Binding-site contacts:
Ligand atom O contacts residue ILE85 of chain 1.B at 4.4 Å.
Ligand atom NE contacts residue NDP1 of chain 1.H at 4.0 Å.
Ligand atom CG contacts residue THR303 of chain 1.B at 4.3 Å.
Ligand atom O contacts residue ASN274 of chain 1.B at 2.8 Å (h-bond).
Ligand atom O contacts residue LYS89 of chain 1.B at 3.1 Å (salt-bridge).
Ligand atom CG contacts residue GLN84 of chain 1.B at 4.0 Å.
Ligand atom CD contacts residue LEU428 of chain 1.B at 3.6 Å (hydrophobic).
Ligand atom CA contacts residue SER430 of chain 1.B at 4.2 Å.
Ligand atom O contacts residue PHE277 of chain 1.B at 4.3 Å.
Ligand atom OXT contacts residue ILE85 of chain 1.B at 3.8 Å.
Ligand atom NE contacts residue GLN84 of chain 1.B at 3.9 Å.
Ligand atom C contacts residue ILE85 of chain 1.B at 4.3 Å (hydrophobic).
Ligand atom C contacts residue PHE277 of chain 1.B at 3.7 Å (hydrophobic).
Ligand atom CG contacts residue PHE277 of chain 1.B at 4.2 Å (hydrophobic).
Ligand atom CA contacts residue PHE277 of chain 1.B at 3.4 Å (hydrophobic).
Ligand atom N contacts residue ASP269 of chain 1.B at 4.4 Å.
Ligand atom NE contacts residue ASN304 of chain 1.B at 3.7 Å.
Ligand atom CG contacts residue LEU428 of chain 1.B at 3.7 Å (hydrophobic).
Ligand atom CD contacts residue FAD1 of chain 1.F at 4.3 Å.
Ligand atom OXT contacts residue LYS89 of chain 1.B at 2.6 Å (salt-bridge).
Ligand atom NE contacts residue THR303 of chain 1.B at 4.2 Å.
Ligand atom CB contacts residue ILE85 of chain 1.B at 4.3 Å (hydrophobic).
Ligand atom CB contacts residue LEU428 of chain 1.B at 4.2 Å (hydrophobic).
Ligand atom C contacts residue LYS89 of chain 1.B at 3.2 Å.
Ligand atom C contacts residue SER430 of chain 1.B at 3.8 Å.
Ligand atom CB contacts residue SER430 of chain 1.B at 4.2 Å.
Ligand atom CB contacts residue GLN84 of chain 1.B at 3.8 Å.
Ligand atom N contacts residue PHE277 of chain 1.B at 3.5 Å.
Ligand atom OXT contacts residue ASN274 of chain 1.B at 4.5 Å.
Ligand atom CA contacts residue ASN274 of chain 1.B at 3.7 Å.
Ligand atom OXT contacts residue PHE277 of chain 1.B at 3.5 Å.
Ligand atom CD contacts residue GLN84 of chain 1.B at 3.8 Å.
Ligand atom N contacts residue ASN274 of chain 1.B at 2.7 Å (h-bond).
Ligand atom NE contacts residue LEU428 of chain 1.B at 4.0 Å.
Ligand atom OXT contacts residue SER430 of chain 1.B at 2.7 Å (h-bond).
Ligand atom C contacts residue ASN274 of chain 1.B at 3.7 Å.
Ligand atom CB contacts residue PHE277 of chain 1.B at 4.5 Å (hydrophobic).

Sequence of chain 1.B:
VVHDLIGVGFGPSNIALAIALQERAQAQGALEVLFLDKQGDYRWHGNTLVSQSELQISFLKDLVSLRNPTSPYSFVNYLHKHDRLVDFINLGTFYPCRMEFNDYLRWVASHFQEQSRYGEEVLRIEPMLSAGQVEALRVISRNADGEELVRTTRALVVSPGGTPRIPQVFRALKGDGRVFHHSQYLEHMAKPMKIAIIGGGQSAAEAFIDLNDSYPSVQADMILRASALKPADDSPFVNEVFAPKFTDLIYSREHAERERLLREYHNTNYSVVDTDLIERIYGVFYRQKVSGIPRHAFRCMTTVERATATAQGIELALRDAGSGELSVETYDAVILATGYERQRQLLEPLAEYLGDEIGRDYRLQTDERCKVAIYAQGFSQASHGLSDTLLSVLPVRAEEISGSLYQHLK

The protein below binds the small molecule below.
Small molecule (SMILES): NCCC[C@H](N)C(=O)O